This small molecule binds to this protein.
Small molecule (SMILES): CC(=O)N[C@H]1[C@H](O[C@H]2[C@H](O)[C@@H](NC(C)=O)CO[C@@H]2CO[C@H]2O[C@@H](C)[C@@H](O)[C@@H](O)[C@@H]2O)O[C@H](CO)[C@@H](O)[C@@H]1O

Sequence of chain 1.A:
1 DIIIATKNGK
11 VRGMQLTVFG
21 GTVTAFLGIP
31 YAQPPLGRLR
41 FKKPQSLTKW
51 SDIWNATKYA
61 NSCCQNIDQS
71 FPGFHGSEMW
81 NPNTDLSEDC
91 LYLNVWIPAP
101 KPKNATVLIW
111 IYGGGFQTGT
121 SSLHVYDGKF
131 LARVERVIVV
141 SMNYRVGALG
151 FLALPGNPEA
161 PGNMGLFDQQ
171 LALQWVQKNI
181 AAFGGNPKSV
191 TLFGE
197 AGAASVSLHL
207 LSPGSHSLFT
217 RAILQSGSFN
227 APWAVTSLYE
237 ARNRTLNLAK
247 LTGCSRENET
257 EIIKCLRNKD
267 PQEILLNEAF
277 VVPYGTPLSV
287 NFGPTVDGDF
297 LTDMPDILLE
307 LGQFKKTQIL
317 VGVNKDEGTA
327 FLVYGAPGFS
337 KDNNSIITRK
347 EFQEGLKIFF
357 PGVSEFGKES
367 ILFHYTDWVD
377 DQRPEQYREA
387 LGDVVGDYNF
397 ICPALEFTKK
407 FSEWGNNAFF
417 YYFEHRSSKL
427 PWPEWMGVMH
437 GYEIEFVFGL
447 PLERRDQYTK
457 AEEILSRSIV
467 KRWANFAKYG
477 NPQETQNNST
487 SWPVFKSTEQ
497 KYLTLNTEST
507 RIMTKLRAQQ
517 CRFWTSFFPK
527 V

Binding-site contacts:
Ligand atom C7 contacts residue ASN340 of chain 1.A at 4.4 Å.
Ligand atom C1 contacts residue SER336 of chain 1.A at 3.9 Å.
Ligand atom C6 contacts residue PHE335 of chain 1.A at 3.9 Å (hydrophobic).
Ligand atom C8 contacts residue ASN339 of chain 1.A at 3.1 Å.
Ligand atom O7 contacts residue ILE342 of chain 1.A at 4.5 Å.
Ligand atom O7 contacts residue PRO333 of chain 1.A at 3.6 Å.
Ligand atom C1 contacts residue ASN339 of chain 1.A at 1.4 Å.
Ligand atom C6 contacts residue ASN339 of chain 1.A at 4.4 Å.
Ligand atom C5 contacts residue GLY334 of chain 1.A at 4.5 Å.
Ligand atom C4 contacts residue ASN339 of chain 1.A at 4.2 Å.
Ligand atom C7 contacts residue ASN339 of chain 1.A at 3.1 Å.
Ligand atom O5 contacts residue SER336 of chain 1.A at 4.4 Å.
Ligand atom O4 contacts residue GLY334 of chain 1.A at 4.2 Å.
Ligand atom C6 contacts residue SER336 of chain 1.A at 3.9 Å.
Ligand atom O7 contacts residue ASN339 of chain 1.A at 4.0 Å.
Ligand atom C5 contacts residue ASN339 of chain 1.A at 3.6 Å.
Ligand atom O5 contacts residue ASN339 of chain 1.A at 2.4 Å (h-bond).
Ligand atom C3 contacts residue GLY334 of chain 1.A at 4.3 Å.
Ligand atom O7 contacts residue GLY334 of chain 1.A at 3.1 Å (h-bond).
Ligand atom C5 contacts residue PHE335 of chain 1.A at 4.2 Å (hydrophobic).
Ligand atom C6 contacts residue SER336 of chain 1.A at 3.9 Å.
Ligand atom C6 contacts residue ASP338 of chain 1.A at 4.4 Å.
Ligand atom O5 contacts residue SER336 of chain 1.A at 3.4 Å.
Ligand atom C5 contacts residue SER336 of chain 1.A at 3.9 Å.
Ligand atom C2 contacts residue ASN339 of chain 1.A at 2.5 Å.
Ligand atom C7 contacts residue GLY334 of chain 1.A at 4.2 Å.
Ligand atom C3 contacts residue ASN339 of chain 1.A at 3.8 Å.
Ligand atom O7 contacts residue ASN340 of chain 1.A at 3.5 Å (h-bond).
Ligand atom N2 contacts residue ASN339 of chain 1.A at 2.8 Å (h-bond).
Ligand atom C1 contacts residue GLY334 of chain 1.A at 4.4 Å.